A protein and the small-molecule ligand that binds it are described below.
Small molecule (SMILES): COC(=O)c1ccc2c(c1)NC1=C(C(=O)CCC1)[C@@H](c1ccc(C(F)(F)F)cc1)N2C(C)=O

Sequence of chain 1.A:
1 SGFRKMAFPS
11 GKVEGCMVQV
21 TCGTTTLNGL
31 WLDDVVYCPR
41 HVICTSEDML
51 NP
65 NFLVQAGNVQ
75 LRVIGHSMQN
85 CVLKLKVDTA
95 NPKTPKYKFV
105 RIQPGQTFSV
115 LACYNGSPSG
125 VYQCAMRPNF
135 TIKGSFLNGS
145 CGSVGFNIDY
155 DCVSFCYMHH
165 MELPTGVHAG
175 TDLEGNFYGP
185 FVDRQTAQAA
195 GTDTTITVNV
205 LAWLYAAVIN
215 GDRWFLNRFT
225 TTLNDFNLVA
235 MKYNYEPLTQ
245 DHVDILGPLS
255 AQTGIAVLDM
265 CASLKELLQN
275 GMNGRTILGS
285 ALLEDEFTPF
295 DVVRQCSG

Binding-site contacts:
Ligand atom C21 contacts residue LEU27 of chain 1.A at 4.0 Å (hydrophobic).
Ligand atom C03 contacts residue CYS145 of chain 1.A at 1.8 Å (hydrophobic).
Ligand atom O12 contacts residue ARG188 of chain 1.A at 3.9 Å.
Ligand atom C19 contacts residue THR26 of chain 1.A at 3.5 Å.
Ligand atom O01 contacts residue ASN142 of chain 1.A at 3.6 Å.
Ligand atom O12 contacts residue GLN189 of chain 1.A at 3.9 Å.
Ligand atom O01 contacts residue SER144 of chain 1.A at 3.4 Å (h-bond).
Ligand atom C21 contacts residue THR25 of chain 1.A at 3.8 Å.
Ligand atom C20 contacts residue THR25 of chain 1.A at 3.6 Å.
Ligand atom C13 contacts residue HIS41 of chain 1.A at 3.4 Å.
Ligand atom C26 contacts residue MET49 of chain 1.A at 3.8 Å (hydrophobic).
Ligand atom O12 contacts residue MET165 of chain 1.A at 3.7 Å.
Ligand atom C20 contacts residue THR26 of chain 1.A at 3.5 Å.
Ligand atom C06 contacts residue CYS145 of chain 1.A at 3.9 Å (hydrophobic).
Ligand atom O01 contacts residue LEU141 of chain 1.A at 3.7 Å.
Ligand atom N15 contacts residue CYS145 of chain 1.A at 3.9 Å.
Ligand atom C05 contacts residue CYS145 of chain 1.A at 3.3 Å (hydrophobic).
Ligand atom O22 contacts residue GLY143 of chain 1.A at 3.4 Å (h-bond).
Ligand atom C02 contacts residue CYS145 of chain 1.A at 2.5 Å (hydrophobic).
Ligand atom O10 contacts residue HIS41 of chain 1.A at 3.9 Å.
Ligand atom O10 contacts residue MET49 of chain 1.A at 3.7 Å.
Ligand atom C03 contacts residue HIS163 of chain 1.A at 4.0 Å.
Ligand atom O22 contacts residue ASN142 of chain 1.A at 3.5 Å.
Ligand atom C14 contacts residue CYS145 of chain 1.A at 3.6 Å (hydrophobic).
Ligand atom O01 contacts residue CYS145 of chain 1.A at 3.3 Å (h-bond).
Ligand atom C07 contacts residue HIS164 of chain 1.A at 3.7 Å.
Ligand atom C03 contacts residue HIS164 of chain 1.A at 3.5 Å.
Ligand atom C18 contacts residue GLY143 of chain 1.A at 3.7 Å.
Ligand atom C33 contacts residue ASN142 of chain 1.A at 3.2 Å.
Ligand atom N04 contacts residue CYS145 of chain 1.A at 3.2 Å (h-bond).
Ligand atom C06 contacts residue HIS164 of chain 1.A at 3.8 Å.
Ligand atom C13 contacts residue MET49 of chain 1.A at 3.8 Å (hydrophobic).
Ligand atom N15 contacts residue HIS41 of chain 1.A at 3.4 Å.
Ligand atom C11 contacts residue ASP187 of chain 1.A at 3.2 Å.
Ligand atom F30 contacts residue MET49 of chain 1.A at 3.7 Å.
Ligand atom C14 contacts residue HIS41 of chain 1.A at 3.5 Å.
Ligand atom C32 contacts residue ASN142 of chain 1.A at 3.8 Å.
Ligand atom C07 contacts residue MET165 of chain 1.A at 4.0 Å (hydrophobic).
Ligand atom O01 contacts residue GLY143 of chain 1.A at 3.0 Å (h-bond).
Ligand atom C11 contacts residue ARG188 of chain 1.A at 3.9 Å.